The small molecule below binds the protein below.
Small molecule (SMILES): Cc1cc(CCCCCCCOc2ccc(C3=NCCO3)cc2)on1

Sequence of chain 25.D:
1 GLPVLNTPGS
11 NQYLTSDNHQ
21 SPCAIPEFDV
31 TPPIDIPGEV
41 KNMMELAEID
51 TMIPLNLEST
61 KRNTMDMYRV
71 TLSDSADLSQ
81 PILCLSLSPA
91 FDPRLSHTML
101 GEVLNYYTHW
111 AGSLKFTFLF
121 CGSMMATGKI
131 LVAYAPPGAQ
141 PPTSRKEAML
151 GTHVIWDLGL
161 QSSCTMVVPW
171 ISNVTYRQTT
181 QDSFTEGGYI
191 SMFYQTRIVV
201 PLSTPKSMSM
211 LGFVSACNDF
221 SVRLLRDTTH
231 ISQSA

Sequence of chain 24.D:
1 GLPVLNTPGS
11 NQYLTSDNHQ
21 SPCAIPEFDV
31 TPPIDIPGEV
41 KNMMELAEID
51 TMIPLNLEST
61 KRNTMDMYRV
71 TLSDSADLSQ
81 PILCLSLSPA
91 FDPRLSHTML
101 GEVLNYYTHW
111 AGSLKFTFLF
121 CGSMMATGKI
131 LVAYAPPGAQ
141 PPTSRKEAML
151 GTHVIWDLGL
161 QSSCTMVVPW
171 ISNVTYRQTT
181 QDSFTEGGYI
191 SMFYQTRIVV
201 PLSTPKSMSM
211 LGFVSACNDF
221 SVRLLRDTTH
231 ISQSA

Sequence of chain 24.B:
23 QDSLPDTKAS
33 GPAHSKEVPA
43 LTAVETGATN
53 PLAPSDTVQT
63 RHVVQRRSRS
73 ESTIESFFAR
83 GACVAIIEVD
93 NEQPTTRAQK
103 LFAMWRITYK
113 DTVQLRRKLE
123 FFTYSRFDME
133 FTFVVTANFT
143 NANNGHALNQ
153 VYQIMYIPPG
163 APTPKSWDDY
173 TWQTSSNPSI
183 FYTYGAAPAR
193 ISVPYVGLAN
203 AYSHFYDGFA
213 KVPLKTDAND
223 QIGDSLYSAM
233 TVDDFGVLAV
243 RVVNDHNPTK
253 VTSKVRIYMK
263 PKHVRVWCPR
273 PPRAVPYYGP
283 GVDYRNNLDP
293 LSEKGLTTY

Binding-site contacts:
Ligand atom O1A contacts residue PHE135 of chain 24.B at 3.8 Å.
Ligand atom N2 contacts residue TYR204 of chain 24.B at 3.8 Å.
Ligand atom C4A contacts residue ILE182 of chain 24.B at 3.9 Å (hydrophobic).
Ligand atom C6C contacts residue VAL198 of chain 24.B at 3.9 Å (hydrophobic).
Ligand atom C5 contacts residue TYR111 of chain 24.B at 3.8 Å (hydrophobic).
Ligand atom C4B contacts residue TYR158 of chain 24.B at 3.8 Å (hydrophobic).
Ligand atom N3A contacts residue ALA24 of chain 24.D at 3.9 Å.
Ligand atom C3 contacts residue TYR111 of chain 24.B at 3.2 Å (hydrophobic).
Ligand atom C4C contacts residue VAL198 of chain 24.B at 3.8 Å (hydrophobic).
Ligand atom C2A contacts residue TYR158 of chain 24.B at 3.9 Å (hydrophobic).
Ligand atom C4C contacts residue PHE237 of chain 24.B at 3.6 Å (hydrophobic).
Ligand atom C5A contacts residue ILE182 of chain 24.B at 3.5 Å (hydrophobic).
Ligand atom C2B contacts residue VAL195 of chain 24.B at 3.9 Å (hydrophobic).
Ligand atom O1B contacts residue ILE109 of chain 24.B at 3.8 Å.
Ligand atom C3B contacts residue TYR158 of chain 24.B at 3.4 Å (hydrophobic).
Ligand atom C31 contacts residue TYR111 of chain 24.B at 3.7 Å (hydrophobic).
Ligand atom C2A contacts residue ILE193 of chain 24.B at 3.9 Å (hydrophobic).
Ligand atom C5A contacts residue ILE156 of chain 24.B at 3.2 Å (hydrophobic).
Ligand atom C4 contacts residue TYR111 of chain 24.B at 3.6 Å (hydrophobic).
Ligand atom N2 contacts residue TYR111 of chain 24.B at 3.1 Å.
Ligand atom C4 contacts residue PHE237 of chain 24.B at 3.1 Å (hydrophobic).
Ligand atom C31 contacts residue PHE237 of chain 24.B at 3.8 Å (hydrophobic).
Ligand atom C4B contacts residue ILE193 of chain 24.B at 3.8 Å (hydrophobic).
Ligand atom C6B contacts residue PHE133 of chain 24.B at 3.5 Å (hydrophobic).
Ligand atom N3A contacts residue TYR158 of chain 24.B at 3.7 Å.
Ligand atom C2B contacts residue TYR158 of chain 24.B at 3.5 Å (hydrophobic).
Ligand atom C3 contacts residue PHE237 of chain 24.B at 3.7 Å (hydrophobic).
Ligand atom C5C contacts residue VAL195 of chain 24.B at 3.8 Å (hydrophobic).
Ligand atom N3A contacts residue PRO180 of chain 24.B at 3.7 Å.
Ligand atom C4A contacts residue SER181 of chain 24.B at 3.8 Å.
Ligand atom O1B contacts residue PHE133 of chain 24.B at 3.9 Å.
Ligand atom O1 contacts residue TYR204 of chain 24.B at 3.6 Å.
Ligand atom C7C contacts residue TYR158 of chain 24.B at 3.8 Å (hydrophobic).
Ligand atom C6C contacts residue PHE237 of chain 24.B at 3.9 Å (hydrophobic).
Ligand atom C5B contacts residue ILE193 of chain 24.B at 3.9 Å (hydrophobic).
Ligand atom C4A contacts residue PRO180 of chain 24.B at 3.3 Å (hydrophobic).
Ligand atom C5B contacts residue LEU240 of chain 24.B at 3.5 Å (hydrophobic).
Ligand atom O1 contacts residue PHE129 of chain 24.B at 3.8 Å.
Ligand atom O1 contacts residue TYR111 of chain 24.B at 3.5 Å.
Ligand atom C2C contacts residue PHE237 of chain 24.B at 3.8 Å (hydrophobic).